Binding-site contacts:
Ligand atom N2 contacts residue ASN250 of chain 1.A at 3.0 Å (h-bond).
Ligand atom O7 contacts residue ASN250 of chain 1.A at 3.5 Å (h-bond).
Ligand atom C7 contacts residue ASN250 of chain 1.A at 3.4 Å.
Ligand atom C5 contacts residue ASN250 of chain 1.A at 3.7 Å.
Ligand atom C7 contacts residue ILE200 of chain 1.A at 4.4 Å (hydrophobic).
Ligand atom C8 contacts residue ASN250 of chain 1.A at 3.8 Å.
Ligand atom C8 contacts residue ILE200 of chain 1.A at 3.6 Å (hydrophobic).
Ligand atom O5 contacts residue ASN250 of chain 1.A at 2.3 Å (h-bond).
Ligand atom C2 contacts residue ASN250 of chain 1.A at 2.5 Å.
Ligand atom C4 contacts residue ASN250 of chain 1.A at 4.3 Å.
Ligand atom C1 contacts residue ASN250 of chain 1.A at 1.4 Å.
Ligand atom C3 contacts residue ASN250 of chain 1.A at 3.8 Å.

Sequence of chain 1.A:
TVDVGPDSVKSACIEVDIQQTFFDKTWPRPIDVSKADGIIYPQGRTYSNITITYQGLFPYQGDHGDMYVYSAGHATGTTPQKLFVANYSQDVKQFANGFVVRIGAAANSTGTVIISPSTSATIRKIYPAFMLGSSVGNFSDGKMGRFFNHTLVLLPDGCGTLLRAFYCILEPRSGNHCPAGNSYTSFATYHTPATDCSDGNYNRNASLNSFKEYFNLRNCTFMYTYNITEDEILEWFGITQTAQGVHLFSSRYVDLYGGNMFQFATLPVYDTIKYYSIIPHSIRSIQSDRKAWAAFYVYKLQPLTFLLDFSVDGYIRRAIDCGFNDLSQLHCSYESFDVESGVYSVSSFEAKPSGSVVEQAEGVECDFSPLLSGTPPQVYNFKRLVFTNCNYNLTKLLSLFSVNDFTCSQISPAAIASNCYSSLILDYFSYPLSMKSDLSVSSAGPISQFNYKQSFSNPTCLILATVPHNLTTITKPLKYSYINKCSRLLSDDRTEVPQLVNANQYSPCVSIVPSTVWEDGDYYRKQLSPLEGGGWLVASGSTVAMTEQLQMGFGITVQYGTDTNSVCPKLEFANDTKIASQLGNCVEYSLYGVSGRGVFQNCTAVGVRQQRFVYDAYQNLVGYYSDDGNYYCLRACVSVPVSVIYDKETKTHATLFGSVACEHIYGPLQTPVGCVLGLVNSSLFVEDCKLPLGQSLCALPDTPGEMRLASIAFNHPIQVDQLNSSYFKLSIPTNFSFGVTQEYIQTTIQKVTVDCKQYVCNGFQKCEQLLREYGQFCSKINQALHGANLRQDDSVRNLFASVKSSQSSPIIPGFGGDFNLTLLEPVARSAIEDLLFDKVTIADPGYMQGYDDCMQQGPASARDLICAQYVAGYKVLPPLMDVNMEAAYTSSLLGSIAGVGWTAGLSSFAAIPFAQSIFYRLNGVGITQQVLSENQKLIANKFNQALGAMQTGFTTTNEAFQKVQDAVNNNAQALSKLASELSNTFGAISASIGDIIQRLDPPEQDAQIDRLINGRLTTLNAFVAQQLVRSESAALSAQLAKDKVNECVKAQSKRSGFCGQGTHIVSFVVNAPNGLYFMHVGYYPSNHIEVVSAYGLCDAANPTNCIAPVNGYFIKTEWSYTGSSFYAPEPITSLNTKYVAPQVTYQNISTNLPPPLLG

The protein below binds the small molecule below.
Small molecule (SMILES): CC(=O)N[C@H]1[C@H](O[C@H]2[C@H](O)[C@@H](NC(C)=O)CO[C@@H]2CO)O[C@H](CO)[C@@H](O)[C@@H]1O